Sequence of chain 2.E:
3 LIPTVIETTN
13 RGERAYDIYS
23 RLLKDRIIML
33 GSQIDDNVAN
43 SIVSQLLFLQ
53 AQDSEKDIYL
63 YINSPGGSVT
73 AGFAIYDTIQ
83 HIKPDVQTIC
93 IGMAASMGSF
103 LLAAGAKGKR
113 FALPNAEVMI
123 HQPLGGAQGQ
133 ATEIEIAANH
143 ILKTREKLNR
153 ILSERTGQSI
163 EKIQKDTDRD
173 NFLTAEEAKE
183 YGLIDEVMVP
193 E

Binding-site contacts:
Ligand atom F2 contacts residue THR80 of chain 2.E at 3.6 Å.
Ligand atom O8 contacts residue GLU193 of chain 2.F at 3.6 Å.
Ligand atom C1 contacts residue ASP27 of chain 2.F at 3.9 Å.
Ligand atom N1 contacts residue TYR63 of chain 2.F at 3.1 Å (h-bond).
Ligand atom C24 contacts residue TYR63 of chain 2.F at 3.7 Å (hydrophobic).
Ligand atom C15 contacts residue HIS83 of chain 2.E at 3.5 Å.
Ligand atom C3 contacts residue ALA53 of chain 2.E at 3.7 Å (hydrophobic).
Ligand atom C9 contacts residue MET190 of chain 2.F at 3.7 Å (hydrophobic).
Ligand atom F2 contacts residue LEU115 of chain 2.F at 3.7 Å.
Ligand atom O6 contacts residue GLN89 of chain 2.F at 3.8 Å.
Ligand atom N3 contacts residue TYR61 of chain 2.F at 3.8 Å.
Ligand atom C20 contacts residue TYR61 of chain 2.F at 3.8 Å (hydrophobic).
Ligand atom C1 contacts residue ARG23 of chain 2.F at 3.6 Å.
Ligand atom O5 contacts residue TYR63 of chain 2.F at 2.9 Å (h-bond).
Ligand atom C13 contacts residue ILE93 of chain 2.F at 3.9 Å (hydrophobic).
Ligand atom C26 contacts residue TYR61 of chain 2.F at 3.9 Å (hydrophobic).
Ligand atom C6 contacts residue TYR63 of chain 2.F at 3.2 Å (hydrophobic).
Ligand atom C3 contacts residue LEU49 of chain 2.E at 3.8 Å (hydrophobic).
Ligand atom C27 contacts residue GLN89 of chain 2.F at 3.3 Å.
Ligand atom C25 contacts residue TYR61 of chain 2.F at 3.6 Å (hydrophobic).
Ligand atom C23 contacts residue ILE29 of chain 2.F at 3.6 Å (hydrophobic).
Ligand atom C4 contacts residue ILE29 of chain 2.F at 3.5 Å (hydrophobic).
Ligand atom C1 contacts residue ALA53 of chain 2.E at 3.6 Å (hydrophobic).
Ligand atom C13 contacts residue THR80 of chain 2.E at 3.5 Å.
Ligand atom F1 contacts residue ILE93 of chain 2.F at 3.5 Å.
Ligand atom F1 contacts residue VAL45 of chain 2.E at 3.7 Å.
Ligand atom F1 contacts residue LEU49 of chain 2.E at 3.6 Å.
Ligand atom C12 contacts residue LEU49 of chain 2.E at 3.8 Å (hydrophobic).
Ligand atom F2 contacts residue HIS83 of chain 2.E at 3.4 Å.
Ligand atom C38 contacts residue GLU193 of chain 2.F at 3.7 Å.
Ligand atom C2 contacts residue ASP27 of chain 2.F at 3.8 Å.
Ligand atom C2 contacts residue LEU24 of chain 2.F at 3.6 Å (hydrophobic).
Ligand atom C27 contacts residue ILE91 of chain 2.F at 3.8 Å (hydrophobic).
Ligand atom C21 contacts residue TYR61 of chain 2.F at 3.5 Å (hydrophobic).
Ligand atom O1 contacts residue LEU49 of chain 2.E at 3.8 Å.
Ligand atom O5 contacts residue TYR61 of chain 2.F at 3.7 Å.
Ligand atom C24 contacts residue TYR61 of chain 2.F at 3.8 Å (hydrophobic).
Ligand atom C7 contacts residue TYR63 of chain 2.F at 3.6 Å (hydrophobic).
Ligand atom C23 contacts residue ASP27 of chain 2.F at 3.7 Å.
Ligand atom C7 contacts residue LEU49 of chain 2.E at 3.7 Å (hydrophobic).

The protein below binds the small molecule below.
Small molecule (SMILES): CCCC/C=C/C(=O)N[C@@H](Cc1cc(F)cc(F)c1)C(=O)N[C@H]1COC(=O)[C@@H]2C[C@@H](C)CN2C(=O)[C@H](C)NC(=O)[C@@H]2CCCCN2C(=O)[C@@H]2CCCN2C1=O

Sequence of chain 2.F:
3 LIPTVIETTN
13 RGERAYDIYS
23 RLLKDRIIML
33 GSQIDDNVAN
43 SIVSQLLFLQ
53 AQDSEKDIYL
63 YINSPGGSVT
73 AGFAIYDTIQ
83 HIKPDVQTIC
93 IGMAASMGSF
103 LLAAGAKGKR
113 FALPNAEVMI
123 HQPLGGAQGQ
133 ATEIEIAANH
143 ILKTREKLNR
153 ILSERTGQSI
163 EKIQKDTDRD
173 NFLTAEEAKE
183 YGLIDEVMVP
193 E